The protein below binds the small molecule below.
Small molecule (SMILES): Cc1cn([C@H]2C[C@H](O[P](=O)(O)OC[C@H]3O[C@@H](n4cc(C)c(=O)[nH]c4=O)C[C@@H]3O[P](=O)(O)OC[C@H]3O[C@@H](n4cc(C)c(=O)[nH]c4=O)C[C@@H]3O[P](=O)(O)OC[C@H]3O[C@@H](n4cc(C)c(=O)[nH]c4=O)C[C@@H]3O)[C@@H](CO[P](=O)(O)O[C@H]3C[C@H](n4cc(C)c(=O)[nH]c4=O)O[C@@H]3CO[P](=O)(O)O[C@H]3C[C@H](n4cc(C)c(=O)[nH]c4=O)O[C@@H]3CO[P](=O)(O)O[C@H]3C[C@H](n4cc(C)c(=O)[nH]c4=O)O[C@@H]3CO[P](=O)(O)O[C@H]3C[C@H](n4cc(C)c(=O)[nH]c4=O)O[C@@H]3CO[P](=O)(O)O[C@H]3C[C@H](n4cc(C)c(=O)[nH]c4=O)O[C@@H]3COP(=O)=O)O2)c(=O)[nH]c1=O

Sequence of chain 10.A:
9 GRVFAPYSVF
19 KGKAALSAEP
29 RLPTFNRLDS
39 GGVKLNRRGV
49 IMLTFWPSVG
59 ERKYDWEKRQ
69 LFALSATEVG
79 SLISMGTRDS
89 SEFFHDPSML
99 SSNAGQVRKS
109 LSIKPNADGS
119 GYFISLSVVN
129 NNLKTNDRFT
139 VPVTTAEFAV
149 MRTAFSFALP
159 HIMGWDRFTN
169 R

Sequence of chain 16.A:
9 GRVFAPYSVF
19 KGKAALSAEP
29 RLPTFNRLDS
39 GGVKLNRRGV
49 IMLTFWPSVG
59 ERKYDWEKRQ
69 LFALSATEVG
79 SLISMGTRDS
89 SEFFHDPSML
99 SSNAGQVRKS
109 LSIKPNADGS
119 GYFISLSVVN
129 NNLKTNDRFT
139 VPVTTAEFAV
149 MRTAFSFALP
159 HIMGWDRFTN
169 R

Binding-site contacts:
Ligand atom C5' contacts residue TYR62 of chain 10.A at 3.2 Å (hydrophobic).
Ligand atom C4' contacts residue ASP94 of chain 16.A at 3.6 Å.
Ligand atom O4' contacts residue ASP94 of chain 16.A at 3.3 Å (salt-bridge).
Ligand atom OP1 contacts residue ALA71 of chain 16.A at 3.0 Å (h-bond).
Ligand atom C6 contacts residue PHE18 of chain 10.A at 3.5 Å (hydrophobic).
Ligand atom N3 contacts residue LYS21 of chain 20.A at 3.1 Å (salt-bridge).
Ligand atom C2 contacts residue PHE12 of chain 10.A at 3.4 Å (hydrophobic).
Ligand atom O2 contacts residue LEU69 of chain 16.A at 3.5 Å.
Ligand atom O4' contacts residue HIS93 of chain 16.A at 3.6 Å.
Ligand atom O4 contacts residue SER16 of chain 10.A at 3.0 Å (h-bond).
Ligand atom O2 contacts residue MET97 of chain 16.A at 3.3 Å.
Ligand atom C6 contacts residue TRP64 of chain 10.A at 3.4 Å (hydrophobic).
Ligand atom OP1 contacts residue LYS61 of chain 10.A at 3.0 Å.
Ligand atom C5 contacts residue HIS93 of chain 16.A at 3.5 Å.
Ligand atom O3' contacts residue ALA71 of chain 16.A at 3.4 Å.
Ligand atom O4' contacts residue TRP64 of chain 10.A at 3.4 Å (h-bond).
Ligand atom OP1 contacts residue LYS107 of chain 16.A at 2.8 Å (salt-bridge).
Ligand atom C1' contacts residue ASP94 of chain 16.A at 3.2 Å.
Ligand atom O3' contacts residue SER38 of chain 16.A at 3.4 Å (h-bond).
Ligand atom C5 contacts residue PHE18 of chain 10.A at 3.4 Å (hydrophobic).
Ligand atom N3 contacts residue PHE18 of chain 10.A at 3.5 Å.
Ligand atom O2 contacts residue PHE12 of chain 10.A at 2.9 Å.
Ligand atom C2 contacts residue PHE18 of chain 10.A at 3.5 Å (hydrophobic).
Ligand atom O2 contacts residue ARG60 of chain 10.A at 3.4 Å.
Ligand atom O4 contacts residue LYS21 of chain 20.A at 3.4 Å (salt-bridge).
Ligand atom C7 contacts residue SER25 of chain 10.A at 3.4 Å.
Ligand atom N3 contacts residue PHE92 of chain 16.A at 3.3 Å (h-bond).
Ligand atom C4 contacts residue PHE18 of chain 10.A at 3.4 Å (hydrophobic).
Ligand atom OP1 contacts residue TYR62 of chain 10.A at 2.8 Å (h-bond).
Ligand atom O4' contacts residue MET50 of chain 16.A at 3.5 Å.
Ligand atom OP1 contacts residue HIS93 of chain 16.A at 2.6 Å (h-bond).
Ligand atom C1' contacts residue LEU98 of chain 16.A at 3.4 Å (hydrophobic).
Ligand atom C7 contacts residue HIS93 of chain 16.A at 3.5 Å.
Ligand atom OP2 contacts residue LYS107 of chain 16.A at 2.6 Å (salt-bridge).
Ligand atom N3 contacts residue ARG45 of chain 16.A at 3.5 Å (salt-bridge).
Ligand atom O2 contacts residue ASP94 of chain 16.A at 3.0 Å (salt-bridge).
Ligand atom O2 contacts residue LYS21 of chain 20.A at 3.5 Å.
Ligand atom O4' contacts residue LEU98 of chain 16.A at 3.4 Å.
Ligand atom O4' contacts residue TRP54 of chain 10.A at 3.5 Å (h-bond).
Ligand atom C7 contacts residue LEU36 of chain 16.A at 3.4 Å (hydrophobic).

Sequence of chain 20.A:
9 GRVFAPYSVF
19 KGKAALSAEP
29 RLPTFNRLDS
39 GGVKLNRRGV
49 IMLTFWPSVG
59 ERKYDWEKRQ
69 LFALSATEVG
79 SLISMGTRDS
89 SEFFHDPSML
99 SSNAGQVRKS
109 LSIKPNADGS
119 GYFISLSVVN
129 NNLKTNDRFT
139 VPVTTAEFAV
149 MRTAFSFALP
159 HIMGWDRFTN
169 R